Sequence of chain 1.A:
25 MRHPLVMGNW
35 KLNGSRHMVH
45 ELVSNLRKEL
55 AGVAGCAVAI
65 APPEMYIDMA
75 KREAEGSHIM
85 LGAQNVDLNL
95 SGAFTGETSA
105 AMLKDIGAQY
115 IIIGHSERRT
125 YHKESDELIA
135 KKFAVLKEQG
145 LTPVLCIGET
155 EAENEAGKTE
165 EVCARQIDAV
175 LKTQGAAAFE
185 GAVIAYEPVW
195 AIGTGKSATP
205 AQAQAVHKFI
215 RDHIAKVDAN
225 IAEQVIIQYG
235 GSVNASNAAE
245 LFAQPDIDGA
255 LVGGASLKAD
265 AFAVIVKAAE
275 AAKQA

The small molecule below binds the protein below.
Small molecule (SMILES): CC(=O)OP(=O)(O)O

Binding-site contacts:
Ligand atom P contacts residue SER236 of chain 1.A at 3.7 Å.
Ligand atom C1M contacts residue GLY235 of chain 1.A at 4.2 Å.
Ligand atom O3P contacts residue GLY257 of chain 1.A at 3.3 Å.
Ligand atom P contacts residue GLY258 of chain 1.A at 3.8 Å.
Ligand atom C1M contacts residue GLY234 of chain 1.A at 4.4 Å.
Ligand atom O3P contacts residue LYS35 of chain 1.A at 4.3 Å.
Ligand atom C1M contacts residue SER236 of chain 1.A at 4.0 Å.
Ligand atom O2P contacts residue SER236 of chain 1.A at 2.8 Å (h-bond).
Ligand atom O3P contacts residue GLY258 of chain 1.A at 2.9 Å (h-bond).
Ligand atom O1 contacts residue LYS35 of chain 1.A at 3.6 Å (salt-bridge).
Ligand atom C1 contacts residue SER236 of chain 1.A at 4.4 Å.
Ligand atom O2P contacts residue VAL237 of chain 1.A at 4.0 Å.
Ligand atom C1M contacts residue ILE196 of chain 1.A at 4.0 Å (hydrophobic).
Ligand atom O2 contacts residue SER236 of chain 1.A at 3.5 Å.
Ligand atom O2P contacts residue GLY258 of chain 1.A at 3.9 Å.
Ligand atom C1 contacts residue LYS35 of chain 1.A at 4.4 Å.
Ligand atom O1P contacts residue SER236 of chain 1.A at 4.0 Å.